Binding-site contacts:
Ligand atom C2 contacts residue THR124 of chain 1.A at 3.5 Å.
Ligand atom O6 contacts residue ASN125 of chain 1.A at 4.0 Å.
Ligand atom C6 contacts residue VAL127 of chain 1.A at 3.7 Å (hydrophobic).
Ligand atom C7 contacts residue ASN122 of chain 1.A at 3.4 Å.
Ligand atom C1 contacts residue ASN125 of chain 1.A at 4.2 Å.
Ligand atom C1 contacts residue ASN122 of chain 1.A at 1.4 Å.
Ligand atom C4 contacts residue ASN122 of chain 1.A at 4.2 Å.
Ligand atom C5 contacts residue ASN122 of chain 1.A at 3.7 Å.
Ligand atom C7 contacts residue THR124 of chain 1.A at 4.1 Å.
Ligand atom O6 contacts residue VAL171 of chain 1.A at 4.0 Å.
Ligand atom C8 contacts residue ASN122 of chain 1.A at 4.4 Å.
Ligand atom O7 contacts residue MET153 of chain 1.A at 4.4 Å.
Ligand atom O5 contacts residue ASN125 of chain 1.A at 4.2 Å.
Ligand atom O6 contacts residue VAL127 of chain 1.A at 3.7 Å.
Ligand atom C8 contacts residue THR124 of chain 1.A at 4.3 Å.
Ligand atom O5 contacts residue ASN122 of chain 1.A at 2.4 Å (h-bond).
Ligand atom N2 contacts residue THR124 of chain 1.A at 3.0 Å (h-bond).
Ligand atom O4 contacts residue ASN125 of chain 1.A at 4.3 Å.
Ligand atom C5 contacts residue ASN125 of chain 1.A at 3.9 Å.
Ligand atom C2 contacts residue ASN122 of chain 1.A at 2.4 Å.
Ligand atom N2 contacts residue ASN122 of chain 1.A at 2.8 Å (h-bond).
Ligand atom O7 contacts residue ASN122 of chain 1.A at 3.6 Å (h-bond).
Ligand atom C8 contacts residue MET153 of chain 1.A at 4.0 Å (hydrophobic).
Ligand atom C3 contacts residue THR124 of chain 1.A at 3.7 Å.
Ligand atom C3 contacts residue ASN122 of chain 1.A at 3.8 Å.
Ligand atom C1 contacts residue THR124 of chain 1.A at 3.4 Å.
Ligand atom O5 contacts residue VAL127 of chain 1.A at 4.4 Å.

Sequence of chain 1.A:
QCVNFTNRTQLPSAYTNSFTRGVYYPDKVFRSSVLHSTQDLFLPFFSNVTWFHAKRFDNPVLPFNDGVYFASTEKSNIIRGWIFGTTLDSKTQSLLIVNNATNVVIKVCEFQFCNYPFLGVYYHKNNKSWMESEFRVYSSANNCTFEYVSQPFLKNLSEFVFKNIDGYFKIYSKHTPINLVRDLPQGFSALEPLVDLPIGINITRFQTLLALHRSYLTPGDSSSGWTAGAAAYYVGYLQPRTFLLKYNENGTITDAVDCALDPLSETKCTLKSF

This small molecule binds to this protein.
Small molecule (SMILES): CC(=O)N[C@@H]1[C@@H](O)[C@H](O)[C@@H](CO)O[C@H]1O